Sequence of chain 1.LA:
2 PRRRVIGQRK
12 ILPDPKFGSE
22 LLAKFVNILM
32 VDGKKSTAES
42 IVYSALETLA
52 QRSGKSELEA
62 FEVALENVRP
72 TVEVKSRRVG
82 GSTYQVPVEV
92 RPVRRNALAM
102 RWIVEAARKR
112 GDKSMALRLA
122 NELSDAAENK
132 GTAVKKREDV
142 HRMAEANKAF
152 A

A protein and the small-molecule ligand that binds it are described below.
Small molecule (SMILES): Nc1nc(=O)c2ncn([C@@H]3O[C@H](CO[P](=O)(O)O[C@H]4[C@@H](O)[C@H](n5ccc(=O)[nH]c5=O)O[C@@H]4CO[P](=O)(O)O[C@H]4[C@@H](O)[C@H](n5cnc6c(N)ncnc65)O[C@@H]4CO[P](=O)(O)O[C@H]4[C@@H](O)[C@H](n5cnc6c(N)ncnc65)O[C@@H]4CO[P](=O)(O)O[C@H]4[C@@H](O)[C@H](n5cnc6c(N)ncnc65)O[C@@H]4CO[P](=O)(O)O[C@H]4[C@@H](O)[C@H](n5cnc6c(N)ncnc65)O[C@@H]4COP(=O)=O)[C@@H](O)[C@H]3O)c2[nH]1

Binding-site contacts:
Ligand atom N6 contacts residue GLY82 of chain 1.LA at 4.4 Å.
Ligand atom C6 contacts residue GLY82 of chain 1.LA at 4.2 Å.
Ligand atom C5 contacts residue GLY82 of chain 1.LA at 3.6 Å.
Ligand atom N7 contacts residue GLY82 of chain 1.LA at 3.4 Å.
Ligand atom N7 contacts residue GLY81 of chain 1.LA at 4.5 Å.
Ligand atom C4 contacts residue GLY82 of chain 1.LA at 4.2 Å.
Ligand atom N9 contacts residue GLY82 of chain 1.LA at 4.2 Å.
Ligand atom C8 contacts residue GLY82 of chain 1.LA at 3.7 Å.